Sequence of chain 47.E:
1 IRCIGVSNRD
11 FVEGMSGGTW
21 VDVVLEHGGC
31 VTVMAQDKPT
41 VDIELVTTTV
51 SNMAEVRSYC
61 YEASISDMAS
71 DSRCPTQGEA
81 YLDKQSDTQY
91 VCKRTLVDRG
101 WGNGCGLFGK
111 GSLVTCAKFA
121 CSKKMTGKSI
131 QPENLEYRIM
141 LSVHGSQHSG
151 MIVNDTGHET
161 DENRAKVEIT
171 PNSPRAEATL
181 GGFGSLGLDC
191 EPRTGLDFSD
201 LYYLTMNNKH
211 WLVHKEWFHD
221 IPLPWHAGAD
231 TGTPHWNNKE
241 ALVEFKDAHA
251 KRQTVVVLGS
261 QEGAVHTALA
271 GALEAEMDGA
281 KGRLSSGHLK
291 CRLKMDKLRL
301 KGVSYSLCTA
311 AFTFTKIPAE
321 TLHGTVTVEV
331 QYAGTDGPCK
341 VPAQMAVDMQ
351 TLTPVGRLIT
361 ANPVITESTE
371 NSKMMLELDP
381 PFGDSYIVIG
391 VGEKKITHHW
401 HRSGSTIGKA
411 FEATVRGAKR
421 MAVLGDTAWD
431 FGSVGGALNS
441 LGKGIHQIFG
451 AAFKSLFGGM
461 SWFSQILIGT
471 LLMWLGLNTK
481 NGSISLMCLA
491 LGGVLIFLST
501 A

Binding-site contacts:
Ligand atom C1 contacts residue THR156 of chain 47.E at 3.6 Å.
Ligand atom O7 contacts residue ASN154 of chain 47.E at 2.6 Å (h-bond).
Ligand atom C8 contacts residue ASN154 of chain 47.E at 3.6 Å.
Ligand atom C7 contacts residue ASN154 of chain 47.E at 3.3 Å.
Ligand atom C8 contacts residue THR156 of chain 47.E at 4.0 Å.
Ligand atom O6 contacts residue MET151 of chain 47.E at 3.4 Å.
Ligand atom C1 contacts residue ASN154 of chain 47.E at 3.4 Å.
Ligand atom C7 contacts residue THR156 of chain 47.E at 3.9 Å.
Ligand atom C2 contacts residue THR156 of chain 47.E at 4.2 Å.
Ligand atom C6 contacts residue MET151 of chain 47.E at 4.5 Å (hydrophobic).
Ligand atom N2 contacts residue ASN154 of chain 47.E at 3.8 Å.
Ligand atom O5 contacts residue ASN154 of chain 47.E at 4.0 Å.
Ligand atom C2 contacts residue ASN154 of chain 47.E at 3.5 Å.
Ligand atom N2 contacts residue THR156 of chain 47.E at 3.6 Å (h-bond).

This protein binds this small molecule.
Small molecule (SMILES): CC(=O)N[C@H]1[C@H](O[C@H]2[C@H](O)[C@@H](NC(C)=O)CO[C@@H]2CO)O[C@H](CO)[C@@H](O)[C@@H]1O